Sequence of chain 1.C:
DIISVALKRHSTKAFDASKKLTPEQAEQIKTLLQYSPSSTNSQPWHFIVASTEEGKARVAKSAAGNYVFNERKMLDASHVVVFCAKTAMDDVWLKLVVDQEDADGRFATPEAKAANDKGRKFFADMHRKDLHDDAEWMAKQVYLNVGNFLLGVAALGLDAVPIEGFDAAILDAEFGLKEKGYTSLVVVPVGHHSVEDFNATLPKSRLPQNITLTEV

The small molecule below binds the protein below.
Small molecule (SMILES): O=C(O)c1cccnc1

Sequence of chain 1.D:
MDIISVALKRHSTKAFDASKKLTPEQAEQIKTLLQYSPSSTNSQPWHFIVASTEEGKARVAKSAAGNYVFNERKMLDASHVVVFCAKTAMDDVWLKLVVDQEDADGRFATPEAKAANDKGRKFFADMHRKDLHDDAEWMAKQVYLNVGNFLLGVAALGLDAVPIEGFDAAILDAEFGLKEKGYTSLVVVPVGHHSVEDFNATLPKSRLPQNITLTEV

Binding-site contacts:
Ligand atom C1 contacts residue PHE124 of chain 1.D at 3.7 Å (hydrophobic).
Ligand atom N contacts residue PHE70 of chain 1.C at 3.4 Å.
Ligand atom C1 contacts residue FMN1 of chain 1.I at 3.5 Å.
Ligand atom N contacts residue PHE124 of chain 1.D at 3.1 Å.
Ligand atom C5 contacts residue GLY166 of chain 1.C at 3.6 Å.
Ligand atom O1 contacts residue FMN1 of chain 1.I at 3.7 Å.
Ligand atom N contacts residue GLY166 of chain 1.C at 3.9 Å.
Ligand atom C4 contacts residue FMN1 of chain 1.I at 3.6 Å.
Ligand atom C3 contacts residue THR41 of chain 1.D at 3.5 Å.
Ligand atom C4 contacts residue THR41 of chain 1.D at 4.2 Å.
Ligand atom C4 contacts residue GLU165 of chain 1.C at 4.2 Å.
Ligand atom C4 contacts residue GLY166 of chain 1.C at 4.2 Å.
Ligand atom C2 contacts residue PHE124 of chain 1.D at 4.3 Å (hydrophobic).
Ligand atom C1 contacts residue PHE70 of chain 1.C at 3.6 Å (hydrophobic).
Ligand atom O2 contacts residue THR41 of chain 1.D at 2.8 Å (h-bond).
Ligand atom C3 contacts residue SER40 of chain 1.D at 3.4 Å.
Ligand atom C5 contacts residue GLU165 of chain 1.C at 4.3 Å.
Ligand atom C5 contacts residue FMN1 of chain 1.I at 3.7 Å.
Ligand atom N contacts residue ASN71 of chain 1.C at 4.4 Å.
Ligand atom C3 contacts residue FMN1 of chain 1.I at 3.3 Å.
Ligand atom C5 contacts residue PHE124 of chain 1.D at 3.4 Å (hydrophobic).
Ligand atom C4 contacts residue SER40 of chain 1.D at 3.5 Å.
Ligand atom C2 contacts residue FMN1 of chain 1.I at 3.5 Å.
Ligand atom C2 contacts residue THR41 of chain 1.D at 4.0 Å.
Ligand atom O1 contacts residue LYS14 of chain 1.C at 4.2 Å.
Ligand atom N contacts residue FMN1 of chain 1.I at 3.4 Å (h-bond).
Ligand atom O2 contacts residue SER40 of chain 1.D at 4.0 Å.
Ligand atom C4 contacts residue PHE124 of chain 1.D at 4.0 Å (hydrophobic).
Ligand atom C3 contacts residue PHE124 of chain 1.D at 4.4 Å (hydrophobic).
Ligand atom C6 contacts residue THR41 of chain 1.D at 4.0 Å.
Ligand atom O2 contacts residue FMN1 of chain 1.I at 2.6 Å (h-bond).
Ligand atom C6 contacts residue FMN1 of chain 1.I at 3.6 Å.